Sequence of chain 44.D:
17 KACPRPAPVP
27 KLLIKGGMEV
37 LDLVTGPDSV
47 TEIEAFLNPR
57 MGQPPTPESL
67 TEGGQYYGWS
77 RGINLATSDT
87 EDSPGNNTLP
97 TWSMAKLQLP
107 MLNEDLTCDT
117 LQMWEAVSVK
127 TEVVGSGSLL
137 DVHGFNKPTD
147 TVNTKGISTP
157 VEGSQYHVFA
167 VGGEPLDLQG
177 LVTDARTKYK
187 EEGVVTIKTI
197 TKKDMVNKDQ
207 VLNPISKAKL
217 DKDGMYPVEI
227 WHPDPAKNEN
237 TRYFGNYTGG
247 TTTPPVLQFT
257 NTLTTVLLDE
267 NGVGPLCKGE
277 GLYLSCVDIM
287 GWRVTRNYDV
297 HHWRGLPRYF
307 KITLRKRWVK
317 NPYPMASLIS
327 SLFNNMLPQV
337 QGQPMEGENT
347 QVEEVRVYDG

A small-molecule ligand and the protein it binds are described below.
Small molecule (SMILES): CC(=O)N[C@H]1[C@H]([C@H](O)[C@H](O)CO)O[C@@](O[C@H]2[C@@H](O)[C@@H](CO)O[C@@H](O[C@H]3[C@H](O)[C@@H](O)[C@H](O)O[C@@H]3CO)[C@@H]2O)(C(=O)O)C[C@@H]1O

Sequence of chain 44.E:
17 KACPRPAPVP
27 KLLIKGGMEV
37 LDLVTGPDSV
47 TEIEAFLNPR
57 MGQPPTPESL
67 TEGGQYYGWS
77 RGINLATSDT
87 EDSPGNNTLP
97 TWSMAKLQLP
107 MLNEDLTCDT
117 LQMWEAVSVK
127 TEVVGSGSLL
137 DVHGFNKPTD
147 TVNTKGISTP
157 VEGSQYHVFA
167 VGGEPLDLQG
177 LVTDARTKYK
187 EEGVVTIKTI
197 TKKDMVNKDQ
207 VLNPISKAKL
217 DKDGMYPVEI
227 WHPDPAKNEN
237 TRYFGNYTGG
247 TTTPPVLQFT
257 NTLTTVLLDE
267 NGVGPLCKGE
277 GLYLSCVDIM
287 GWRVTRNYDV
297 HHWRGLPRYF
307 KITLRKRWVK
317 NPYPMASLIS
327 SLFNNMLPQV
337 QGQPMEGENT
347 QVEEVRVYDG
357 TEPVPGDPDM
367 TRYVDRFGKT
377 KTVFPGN

Binding-site contacts:
Ligand atom O4 contacts residue ILE79 of chain 44.D at 4.2 Å.
Ligand atom C1 contacts residue TYR72 of chain 44.D at 3.8 Å (hydrophobic).
Ligand atom O4 contacts residue VAL296 of chain 44.D at 4.0 Å.
Ligand atom C4 contacts residue HIS298 of chain 44.D at 3.7 Å.
Ligand atom C4 contacts residue GLY78 of chain 44.D at 3.8 Å.
Ligand atom O3 contacts residue ARG77 of chain 44.D at 4.3 Å.
Ligand atom O4 contacts residue HIS298 of chain 44.D at 2.6 Å (h-bond).
Ligand atom N5 contacts residue TYR72 of chain 44.D at 3.0 Å (h-bond).
Ligand atom O3 contacts residue ASN80 of chain 44.D at 3.8 Å.
Ligand atom O8 contacts residue ARG77 of chain 44.D at 3.6 Å.
Ligand atom C1 contacts residue ARG77 of chain 44.D at 3.4 Å.
Ligand atom C3 contacts residue HIS298 of chain 44.D at 3.9 Å.
Ligand atom O1A contacts residue ARG77 of chain 44.D at 2.8 Å (salt-bridge).
Ligand atom C3 contacts residue ARG77 of chain 44.D at 3.4 Å.
Ligand atom O1B contacts residue TYR72 of chain 44.D at 4.0 Å.
Ligand atom C6 contacts residue ASN93 of chain 44.D at 3.2 Å.
Ligand atom C4 contacts residue VAL296 of chain 44.D at 4.2 Å (hydrophobic).
Ligand atom C3 contacts residue GLY78 of chain 44.D at 4.0 Å.
Ligand atom O4 contacts residue TYR72 of chain 44.D at 3.9 Å.
Ligand atom O4 contacts residue THR291 of chain 44.D at 4.0 Å.
Ligand atom C6 contacts residue THR94 of chain 44.D at 4.2 Å.
Ligand atom O1A contacts residue GLY78 of chain 44.D at 4.1 Å.
Ligand atom C11 contacts residue TYR72 of chain 44.D at 4.0 Å (hydrophobic).
Ligand atom C10 contacts residue TYR72 of chain 44.D at 3.8 Å (hydrophobic).
Ligand atom O4 contacts residue GLY78 of chain 44.D at 3.1 Å (h-bond).
Ligand atom C2 contacts residue ARG77 of chain 44.D at 4.0 Å.
Ligand atom C3 contacts residue VAL296 of chain 44.D at 3.5 Å (hydrophobic).
Ligand atom C6 contacts residue TYR72 of chain 44.D at 3.8 Å (hydrophobic).
Ligand atom O3 contacts residue VAL296 of chain 44.D at 4.3 Å.
Ligand atom O3 contacts residue GLY78 of chain 44.D at 3.8 Å.
Ligand atom C4 contacts residue ARG77 of chain 44.D at 4.1 Å.
Ligand atom O6 contacts residue ASN93 of chain 44.D at 3.4 Å (h-bond).
Ligand atom C11 contacts residue ASP85 of chain 44.E at 3.6 Å.
Ligand atom O10 contacts residue THR291 of chain 44.D at 3.8 Å.
Ligand atom C4 contacts residue TYR72 of chain 44.D at 3.4 Å (hydrophobic).
Ligand atom C5 contacts residue TYR72 of chain 44.D at 3.6 Å (hydrophobic).
Ligand atom O4 contacts residue ARG77 of chain 44.D at 4.3 Å.
Ligand atom O8 contacts residue TYR72 of chain 44.D at 3.7 Å.
Ligand atom O1B contacts residue ARG77 of chain 44.D at 2.8 Å (salt-bridge).
Ligand atom O1A contacts residue TYR72 of chain 44.D at 3.3 Å.